This protein binds this small molecule.
Small molecule (SMILES): CC(=O)N[C@@H]1[C@@H](O)[C@H](O)[C@@H](CO)O[C@H]1O

Sequence of chain 1.A:
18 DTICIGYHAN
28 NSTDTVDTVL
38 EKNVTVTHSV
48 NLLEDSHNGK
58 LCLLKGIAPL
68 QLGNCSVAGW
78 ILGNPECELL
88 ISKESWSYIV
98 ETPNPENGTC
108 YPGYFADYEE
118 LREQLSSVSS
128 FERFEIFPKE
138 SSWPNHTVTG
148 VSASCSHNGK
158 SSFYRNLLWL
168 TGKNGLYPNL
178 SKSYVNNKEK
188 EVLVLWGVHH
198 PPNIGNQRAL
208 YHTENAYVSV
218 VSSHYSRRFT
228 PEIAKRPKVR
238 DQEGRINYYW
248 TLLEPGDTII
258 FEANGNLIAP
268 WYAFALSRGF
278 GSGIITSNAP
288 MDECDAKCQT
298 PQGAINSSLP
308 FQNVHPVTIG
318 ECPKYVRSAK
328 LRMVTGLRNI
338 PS

Binding-site contacts:
Ligand atom C8 contacts residue ASN28 of chain 1.A at 3.4 Å.
Ligand atom C3 contacts residue ASN28 of chain 1.A at 3.8 Å.
Ligand atom C8 contacts residue THR30 of chain 1.A at 4.1 Å.
Ligand atom N2 contacts residue ASN28 of chain 1.A at 2.9 Å (h-bond).
Ligand atom C4 contacts residue ASN28 of chain 1.A at 4.2 Å.
Ligand atom C7 contacts residue ASN28 of chain 1.A at 3.2 Å.
Ligand atom C1 contacts residue ASN28 of chain 1.A at 1.4 Å.
Ligand atom C7 contacts residue SER29 of chain 1.A at 4.3 Å.
Ligand atom O7 contacts residue ASN28 of chain 1.A at 2.9 Å (h-bond).
Ligand atom C5 contacts residue ASN28 of chain 1.A at 3.6 Å.
Ligand atom C8 contacts residue SER29 of chain 1.A at 3.6 Å.
Ligand atom C2 contacts residue ASN28 of chain 1.A at 2.5 Å.
Ligand atom O5 contacts residue ASN28 of chain 1.A at 2.4 Å (h-bond).